The protein below binds the small molecule below.
Small molecule (SMILES): CCOC(=O)/C=C/c1ccc(O)c(OC)c1

Sequence of chain 1.A:
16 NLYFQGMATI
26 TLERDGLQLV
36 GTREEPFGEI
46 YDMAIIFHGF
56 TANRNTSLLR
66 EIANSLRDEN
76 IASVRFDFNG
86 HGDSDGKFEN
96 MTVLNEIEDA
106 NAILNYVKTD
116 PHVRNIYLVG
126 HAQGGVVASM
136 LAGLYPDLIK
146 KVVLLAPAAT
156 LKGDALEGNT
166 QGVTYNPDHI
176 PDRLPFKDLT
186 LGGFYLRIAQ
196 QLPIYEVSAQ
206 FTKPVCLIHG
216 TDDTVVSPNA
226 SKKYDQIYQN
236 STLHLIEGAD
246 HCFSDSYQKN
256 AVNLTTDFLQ

Binding-site contacts:
Ligand atom CAO contacts residue ASP159 of chain 1.A at 3.4 Å.
Ligand atom CAN contacts residue GLN166 of chain 1.A at 3.6 Å.
Ligand atom CAF contacts residue GLN128 of chain 1.A at 3.7 Å.
Ligand atom OAC contacts residue GLN128 of chain 1.A at 2.8 Å (h-bond).
Ligand atom CAG contacts residue GLN166 of chain 1.A at 3.3 Å.
Ligand atom OAK contacts residue LEU156 of chain 1.A at 3.8 Å.
Ligand atom CAO contacts residue LEU156 of chain 1.A at 3.6 Å (hydrophobic).
Ligand atom CAI contacts residue LEU156 of chain 1.A at 3.6 Å (hydrophobic).
Ligand atom OAD contacts residue THR165 of chain 1.A at 3.6 Å.
Ligand atom CAP contacts residue TYR190 of chain 1.A at 3.7 Å (hydrophobic).
Ligand atom CAM contacts residue ALA127 of chain 1.A at 3.3 Å (hydrophobic).
Ligand atom OAC contacts residue PHE55 of chain 1.A at 2.9 Å (h-bond).
Ligand atom CAH contacts residue GLN166 of chain 1.A at 3.5 Å.
Ligand atom CAB contacts residue THR165 of chain 1.A at 2.8 Å.
Ligand atom OAK contacts residue TYR190 of chain 1.A at 3.0 Å (h-bond).
Ligand atom OAC contacts residue ALA127 of chain 1.A at 2.9 Å.
Ligand atom CAM contacts residue GLN128 of chain 1.A at 3.8 Å.
Ligand atom OAL contacts residue ALA127 of chain 1.A at 3.7 Å.
Ligand atom CAF contacts residue ALA153 of chain 1.A at 3.5 Å (hydrophobic).
Ligand atom OAD contacts residue LEU156 of chain 1.A at 3.8 Å.
Ligand atom CAF contacts residue PHE55 of chain 1.A at 3.7 Å (hydrophobic).
Ligand atom CAE contacts residue PHE55 of chain 1.A at 3.6 Å (hydrophobic).
Ligand atom CAJ contacts residue ALA127 of chain 1.A at 3.2 Å (hydrophobic).
Ligand atom OAD contacts residue ASP159 of chain 1.A at 2.6 Å (salt-bridge).
Ligand atom CAA contacts residue GLY54 of chain 1.A at 3.5 Å.
Ligand atom CAB contacts residue TYR190 of chain 1.A at 3.1 Å (hydrophobic).
Ligand atom OAL contacts residue HIS246 of chain 1.A at 3.2 Å.
Ligand atom CAI contacts residue TYR190 of chain 1.A at 3.5 Å (hydrophobic).
Ligand atom CAP contacts residue LEU156 of chain 1.A at 3.4 Å (hydrophobic).
Ligand atom CAH contacts residue ASP159 of chain 1.A at 3.3 Å.
Ligand atom CAN contacts residue ALA153 of chain 1.A at 3.8 Å (hydrophobic).
Ligand atom CAM contacts residue PHE55 of chain 1.A at 3.4 Å (hydrophobic).
Ligand atom CAA contacts residue PHE55 of chain 1.A at 3.6 Å (hydrophobic).
Ligand atom OAC contacts residue GLY54 of chain 1.A at 3.5 Å.
Ligand atom CAJ contacts residue HIS246 of chain 1.A at 2.7 Å.
Ligand atom CAB contacts residue PHE55 of chain 1.A at 3.3 Å (hydrophobic).
Ligand atom CAG contacts residue ALA153 of chain 1.A at 3.8 Å (hydrophobic).
Ligand atom CAN contacts residue LEU156 of chain 1.A at 3.9 Å (hydrophobic).
Ligand atom CAE contacts residue GLN166 of chain 1.A at 3.2 Å.
Ligand atom OAK contacts residue THR165 of chain 1.A at 3.2 Å.